Sequence of chain 1.E:
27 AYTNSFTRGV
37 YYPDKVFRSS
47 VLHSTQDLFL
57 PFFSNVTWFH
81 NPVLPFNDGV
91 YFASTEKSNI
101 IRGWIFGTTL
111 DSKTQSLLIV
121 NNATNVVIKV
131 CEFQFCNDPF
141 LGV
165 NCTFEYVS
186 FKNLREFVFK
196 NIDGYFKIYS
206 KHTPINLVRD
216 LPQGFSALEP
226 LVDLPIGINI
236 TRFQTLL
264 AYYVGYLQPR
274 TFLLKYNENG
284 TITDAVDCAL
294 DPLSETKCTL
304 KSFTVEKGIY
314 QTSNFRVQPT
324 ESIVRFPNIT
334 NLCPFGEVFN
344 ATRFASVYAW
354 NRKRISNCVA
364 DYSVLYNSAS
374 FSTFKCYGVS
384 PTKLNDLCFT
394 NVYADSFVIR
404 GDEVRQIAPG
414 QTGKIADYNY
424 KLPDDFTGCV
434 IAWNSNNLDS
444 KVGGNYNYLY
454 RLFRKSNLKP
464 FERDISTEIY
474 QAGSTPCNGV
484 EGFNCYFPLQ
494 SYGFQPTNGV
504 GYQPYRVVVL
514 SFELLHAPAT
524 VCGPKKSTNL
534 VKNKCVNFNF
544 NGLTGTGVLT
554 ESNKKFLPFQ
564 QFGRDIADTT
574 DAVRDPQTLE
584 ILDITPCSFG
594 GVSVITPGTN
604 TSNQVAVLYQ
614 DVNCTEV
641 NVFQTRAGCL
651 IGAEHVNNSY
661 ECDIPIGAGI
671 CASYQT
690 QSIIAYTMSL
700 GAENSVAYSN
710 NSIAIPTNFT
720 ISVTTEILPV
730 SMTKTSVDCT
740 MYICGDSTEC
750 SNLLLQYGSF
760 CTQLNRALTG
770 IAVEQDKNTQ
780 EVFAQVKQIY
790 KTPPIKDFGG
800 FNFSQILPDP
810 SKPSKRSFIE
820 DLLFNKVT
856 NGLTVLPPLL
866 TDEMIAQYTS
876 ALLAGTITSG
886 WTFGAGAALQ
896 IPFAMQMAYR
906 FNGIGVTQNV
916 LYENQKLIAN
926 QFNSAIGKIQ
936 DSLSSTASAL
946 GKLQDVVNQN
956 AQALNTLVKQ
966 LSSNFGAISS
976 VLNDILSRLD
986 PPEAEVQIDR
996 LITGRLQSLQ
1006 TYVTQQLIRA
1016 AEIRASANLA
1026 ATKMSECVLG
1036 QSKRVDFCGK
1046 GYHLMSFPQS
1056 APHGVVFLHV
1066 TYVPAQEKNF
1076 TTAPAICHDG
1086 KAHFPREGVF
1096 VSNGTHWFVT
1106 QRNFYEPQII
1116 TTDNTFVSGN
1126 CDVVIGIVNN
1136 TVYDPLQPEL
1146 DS

Binding-site contacts:
Ligand atom C1 contacts residue ASN331 of chain 1.E at 1.4 Å.
Ligand atom C4 contacts residue ASN331 of chain 1.E at 4.2 Å.
Ligand atom C2 contacts residue ASN331 of chain 1.E at 2.5 Å.
Ligand atom N2 contacts residue ASN331 of chain 1.E at 2.9 Å (h-bond).
Ligand atom C8 contacts residue ASN331 of chain 1.E at 3.3 Å.
Ligand atom O5 contacts residue ASN331 of chain 1.E at 2.4 Å (h-bond).
Ligand atom O7 contacts residue ASN331 of chain 1.E at 4.3 Å.
Ligand atom C7 contacts residue ASN331 of chain 1.E at 3.8 Å.
Ligand atom C3 contacts residue ASN331 of chain 1.E at 3.8 Å.
Ligand atom C5 contacts residue ASN331 of chain 1.E at 3.7 Å.

This small molecule binds to this protein.
Small molecule (SMILES): CC(=O)N[C@@H]1[C@@H](O)[C@H](O)[C@@H](CO)O[C@H]1O